Sequence of chain 3.C:
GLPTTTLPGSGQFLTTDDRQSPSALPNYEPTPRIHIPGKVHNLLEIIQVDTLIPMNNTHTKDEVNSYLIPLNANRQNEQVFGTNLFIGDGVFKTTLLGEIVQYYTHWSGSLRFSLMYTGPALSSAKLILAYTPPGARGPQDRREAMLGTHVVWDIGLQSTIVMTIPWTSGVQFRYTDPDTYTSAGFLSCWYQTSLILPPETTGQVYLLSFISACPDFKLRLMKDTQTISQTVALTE

Sequence of chain 3.A:
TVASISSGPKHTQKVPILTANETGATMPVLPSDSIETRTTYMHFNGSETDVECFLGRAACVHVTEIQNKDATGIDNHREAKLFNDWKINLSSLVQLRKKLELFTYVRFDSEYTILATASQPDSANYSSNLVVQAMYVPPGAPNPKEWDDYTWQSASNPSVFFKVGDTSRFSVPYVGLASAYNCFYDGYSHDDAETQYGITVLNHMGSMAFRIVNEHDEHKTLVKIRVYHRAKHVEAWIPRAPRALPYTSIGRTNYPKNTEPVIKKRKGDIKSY

A small-molecule ligand and the protein it binds are described below.
Small molecule (SMILES): Cc1cc(CCCCCCCOc2ccc(C3=N[C@@H](C)CO3)cc2)on1

Binding-site contacts:
Ligand atom O1 contacts residue PHE186 of chain 3.A at 3.5 Å.
Ligand atom C7C contacts residue TYR197 of chain 3.A at 3.8 Å (hydrophobic).
Ligand atom C7C contacts residue TYR128 of chain 3.A at 3.6 Å (hydrophobic).
Ligand atom C31 contacts residue PRO174 of chain 3.A at 3.4 Å (hydrophobic).
Ligand atom C5B contacts residue LEU106 of chain 3.A at 3.5 Å (hydrophobic).
Ligand atom C3 contacts residue PRO174 of chain 3.A at 3.8 Å (hydrophobic).
Ligand atom N2 contacts residue ALA24 of chain 3.C at 3.4 Å.
Ligand atom O1 contacts residue VAL188 of chain 3.A at 3.8 Å.
Ligand atom N3A contacts residue ASN219 of chain 3.A at 3.0 Å (h-bond).
Ligand atom C6B contacts residue TYR197 of chain 3.A at 3.6 Å (hydrophobic).
Ligand atom C31 contacts residue SER175 of chain 3.A at 3.6 Å.
Ligand atom C3C contacts residue VAL188 of chain 3.A at 3.3 Å (hydrophobic).
Ligand atom C4 contacts residue TYR152 of chain 3.A at 3.9 Å (hydrophobic).
Ligand atom C3C contacts residue TYR128 of chain 3.A at 3.9 Å (hydrophobic).
Ligand atom C31 contacts residue ALA150 of chain 3.A at 3.5 Å (hydrophobic).
Ligand atom C5 contacts residue TYR152 of chain 3.A at 3.8 Å (hydrophobic).
Ligand atom C2B contacts residue MET221 of chain 3.A at 3.5 Å (hydrophobic).
Ligand atom C4C contacts residue TYR152 of chain 3.A at 3.8 Å (hydrophobic).
Ligand atom O1 contacts residue ALA24 of chain 3.C at 3.6 Å.
Ligand atom O1B contacts residue TYR128 of chain 3.A at 3.9 Å.
Ligand atom CM1 contacts residue SER107 of chain 3.A at 3.9 Å.
Ligand atom C6C contacts residue VAL191 of chain 3.A at 3.2 Å (hydrophobic).
Ligand atom C4 contacts residue MET224 of chain 3.A at 3.8 Å (hydrophobic).
Ligand atom C4 contacts residue PHE186 of chain 3.A at 3.6 Å (hydrophobic).
Ligand atom C4B contacts residue LEU106 of chain 3.A at 3.7 Å (hydrophobic).
Ligand atom C1B contacts residue MET221 of chain 3.A at 3.8 Å (hydrophobic).
Ligand atom O1B contacts residue MET221 of chain 3.A at 3.4 Å.
Ligand atom C4A contacts residue ASN219 of chain 3.A at 3.5 Å.
Ligand atom C2C contacts residue VAL188 of chain 3.A at 3.2 Å (hydrophobic).
Ligand atom N2 contacts residue PHE186 of chain 3.A at 3.7 Å.
Ligand atom C3B contacts residue MET221 of chain 3.A at 3.8 Å (hydrophobic).
Ligand atom C5 contacts residue PHE186 of chain 3.A at 3.5 Å (hydrophobic).
Ligand atom C5B contacts residue TYR197 of chain 3.A at 3.7 Å (hydrophobic).
Ligand atom C6B contacts residue LEU106 of chain 3.A at 3.9 Å (hydrophobic).
Ligand atom C5C contacts residue ILE104 of chain 3.A at 3.8 Å (hydrophobic).
Ligand atom C31 contacts residue VAL176 of chain 3.A at 3.3 Å (hydrophobic).
Ligand atom C3 contacts residue PHE186 of chain 3.A at 3.8 Å (hydrophobic).
Ligand atom C6C contacts residue MET221 of chain 3.A at 3.7 Å (hydrophobic).
Ligand atom O1 contacts residue TYR152 of chain 3.A at 3.9 Å.
Ligand atom C5C contacts residue TYR128 of chain 3.A at 3.5 Å (hydrophobic).